The protein below binds the small molecule below.
Small molecule (SMILES): CCCCCCCCCCCC[N+](C)(C)CCCS(=O)(=O)O

Sequence of chain 9.A:
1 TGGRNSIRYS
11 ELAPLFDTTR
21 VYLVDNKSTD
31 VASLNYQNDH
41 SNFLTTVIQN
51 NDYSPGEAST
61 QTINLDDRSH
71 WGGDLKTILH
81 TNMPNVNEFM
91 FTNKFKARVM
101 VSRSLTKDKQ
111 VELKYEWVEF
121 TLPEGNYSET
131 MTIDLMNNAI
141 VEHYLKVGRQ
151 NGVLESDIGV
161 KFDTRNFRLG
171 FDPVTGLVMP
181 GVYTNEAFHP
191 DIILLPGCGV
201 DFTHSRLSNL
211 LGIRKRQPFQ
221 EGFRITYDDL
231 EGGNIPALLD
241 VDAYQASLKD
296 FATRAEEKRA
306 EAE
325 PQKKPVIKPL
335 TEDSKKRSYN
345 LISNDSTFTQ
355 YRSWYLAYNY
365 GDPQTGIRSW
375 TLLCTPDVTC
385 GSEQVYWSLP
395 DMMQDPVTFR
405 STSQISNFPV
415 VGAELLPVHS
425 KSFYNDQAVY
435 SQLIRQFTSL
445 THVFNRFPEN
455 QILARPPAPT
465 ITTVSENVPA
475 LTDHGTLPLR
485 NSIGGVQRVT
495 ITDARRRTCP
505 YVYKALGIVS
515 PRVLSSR

Binding-site contacts:
Ligand atom S1 contacts residue TRP374 of chain 9.A at 4.4 Å.
Ligand atom C1 contacts residue ARG224 of chain 9.A at 4.1 Å.
Ligand atom C2 contacts residue TRP374 of chain 9.A at 4.0 Å (hydrophobic).
Ligand atom C3 contacts residue ASP229 of chain 9.A at 4.4 Å.
Ligand atom O1S contacts residue PHE223 of chain 9.A at 3.2 Å.
Ligand atom O2S contacts residue LYS215 of chain 9.A at 3.1 Å (salt-bridge).
Ligand atom O1S contacts residue ARG224 of chain 9.A at 2.9 Å (salt-bridge).
Ligand atom C1 contacts residue TRP374 of chain 9.A at 3.3 Å (hydrophobic).
Ligand atom O1S contacts residue LYS215 of chain 9.A at 3.9 Å.
Ligand atom C3 contacts residue TRP374 of chain 9.A at 4.0 Å (hydrophobic).
Ligand atom S1 contacts residue GLY222 of chain 9.A at 3.8 Å.
Ligand atom O1S contacts residue TRP374 of chain 9.A at 4.0 Å.
Ligand atom N1 contacts residue TRP374 of chain 9.A at 3.5 Å.
Ligand atom O2S contacts residue GLY222 of chain 9.A at 3.4 Å (h-bond).
Ligand atom S1 contacts residue LYS215 of chain 9.A at 4.1 Å.
Ligand atom O3S contacts residue ARG224 of chain 9.A at 3.8 Å.
Ligand atom C2 contacts residue ARG224 of chain 9.A at 4.0 Å.
Ligand atom O1S contacts residue GLY222 of chain 9.A at 3.0 Å (h-bond).
Ligand atom S1 contacts residue ARG224 of chain 9.A at 4.0 Å.